Binding-site contacts:
Ligand atom O21 contacts residue ARG213 of chain 1.C at 2.8 Å (salt-bridge).
Ligand atom C1 contacts residue HIS207 of chain 1.C at 3.8 Å.
Ligand atom C6 contacts residue HIS207 of chain 1.C at 4.3 Å.
Ligand atom O22 contacts residue PRO209 of chain 1.C at 3.4 Å.
Ligand atom O22 contacts residue HIS207 of chain 1.C at 2.3 Å (h-bond).
Ligand atom C13 contacts residue PHE208 of chain 1.C at 4.5 Å (hydrophobic).
Ligand atom C1 contacts residue PHE208 of chain 1.C at 4.2 Å (hydrophobic).
Ligand atom C18 contacts residue ARG213 of chain 1.C at 4.5 Å.
Ligand atom C18 contacts residue PRO209 of chain 1.C at 4.3 Å (hydrophobic).
Ligand atom C5 contacts residue PHE208 of chain 1.C at 4.0 Å (hydrophobic).
Ligand atom C18 contacts residue HIS207 of chain 1.C at 3.3 Å.
Ligand atom O22 contacts residue PHE208 of chain 1.C at 2.9 Å.
Ligand atom C2 contacts residue PHE208 of chain 1.C at 3.8 Å (hydrophobic).
Ligand atom C2 contacts residue HIS207 of chain 1.C at 3.7 Å.
Ligand atom C5 contacts residue HIS207 of chain 1.C at 4.0 Å.
Ligand atom O12 contacts residue PHE208 of chain 1.C at 4.3 Å.
Ligand atom O21 contacts residue PRO209 of chain 1.C at 3.6 Å.
Ligand atom C13 contacts residue HIS207 of chain 1.C at 3.5 Å.
Ligand atom C8 contacts residue HIS207 of chain 1.C at 3.3 Å.
Ligand atom C17 contacts residue PRO209 of chain 1.C at 3.9 Å (hydrophobic).
Ligand atom C18 contacts residue PHE208 of chain 1.C at 4.3 Å (hydrophobic).
Ligand atom O12 contacts residue HIS207 of chain 1.C at 2.8 Å (h-bond).
Ligand atom C17 contacts residue ARG213 of chain 1.C at 4.4 Å.
Ligand atom O21 contacts residue PHE208 of chain 1.C at 4.5 Å.
Ligand atom O22 contacts residue ARG213 of chain 1.C at 3.9 Å.
Ligand atom C7 contacts residue HIS207 of chain 1.C at 2.9 Å.

This protein binds this small molecule.
Small molecule (SMILES): OC[C@H]1O[C@H](O[C@H]2[C@H](O)[C@@H](O)[C@H](OCCCCCC3CCCCC3)O[C@@H]2CO)[C@H](O)[C@@H](O)[C@@H]1O

Sequence of chain 1.C:
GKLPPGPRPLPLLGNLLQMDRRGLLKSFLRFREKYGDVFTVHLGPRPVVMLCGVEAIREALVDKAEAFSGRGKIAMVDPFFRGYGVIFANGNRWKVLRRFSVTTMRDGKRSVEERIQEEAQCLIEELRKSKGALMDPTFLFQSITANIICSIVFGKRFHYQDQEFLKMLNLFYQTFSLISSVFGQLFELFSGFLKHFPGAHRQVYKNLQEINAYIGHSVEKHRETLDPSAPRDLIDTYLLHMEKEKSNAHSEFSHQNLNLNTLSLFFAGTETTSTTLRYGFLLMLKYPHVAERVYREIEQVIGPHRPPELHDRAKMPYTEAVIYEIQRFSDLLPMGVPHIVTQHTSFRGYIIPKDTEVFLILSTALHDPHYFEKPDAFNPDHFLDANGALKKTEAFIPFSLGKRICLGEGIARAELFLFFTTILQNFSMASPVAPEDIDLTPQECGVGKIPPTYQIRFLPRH